Binding-site contacts:
Ligand atom C3 contacts residue ASN167 of chain 3.C at 3.8 Å.
Ligand atom C2 contacts residue ASN167 of chain 3.C at 2.5 Å.
Ligand atom C1 contacts residue ARG162 of chain 3.C at 3.9 Å.
Ligand atom C8 contacts residue VAL144 of chain 3.C at 4.0 Å (hydrophobic).
Ligand atom C6 contacts residue ARG162 of chain 3.C at 4.2 Å.
Ligand atom O5 contacts residue ASN167 of chain 3.C at 2.4 Å (h-bond).
Ligand atom O7 contacts residue ASN167 of chain 3.C at 4.1 Å.
Ligand atom C5 contacts residue ARG162 of chain 3.C at 4.3 Å.
Ligand atom C8 contacts residue ASN167 of chain 3.C at 3.5 Å.
Ligand atom C8 contacts residue ARG278 of chain 2.C at 3.7 Å.
Ligand atom C1 contacts residue THR168 of chain 3.C at 4.1 Å.
Ligand atom O6 contacts residue VAL144 of chain 3.C at 3.7 Å.
Ligand atom C7 contacts residue ARG278 of chain 2.C at 4.2 Å.
Ligand atom C1 contacts residue ASN167 of chain 3.C at 1.4 Å.
Ligand atom O5 contacts residue ARG162 of chain 3.C at 3.1 Å (salt-bridge).
Ligand atom C7 contacts residue ASN167 of chain 3.C at 3.4 Å.
Ligand atom N2 contacts residue ASN167 of chain 3.C at 2.9 Å (h-bond).
Ligand atom O6 contacts residue ARG162 of chain 3.C at 3.6 Å.
Ligand atom C4 contacts residue ASN167 of chain 3.C at 4.2 Å.
Ligand atom C6 contacts residue VAL144 of chain 3.C at 4.1 Å (hydrophobic).
Ligand atom O7 contacts residue ARG278 of chain 2.C at 4.1 Å.
Ligand atom C5 contacts residue ASN167 of chain 3.C at 3.7 Å.

Sequence of chain 3.C:
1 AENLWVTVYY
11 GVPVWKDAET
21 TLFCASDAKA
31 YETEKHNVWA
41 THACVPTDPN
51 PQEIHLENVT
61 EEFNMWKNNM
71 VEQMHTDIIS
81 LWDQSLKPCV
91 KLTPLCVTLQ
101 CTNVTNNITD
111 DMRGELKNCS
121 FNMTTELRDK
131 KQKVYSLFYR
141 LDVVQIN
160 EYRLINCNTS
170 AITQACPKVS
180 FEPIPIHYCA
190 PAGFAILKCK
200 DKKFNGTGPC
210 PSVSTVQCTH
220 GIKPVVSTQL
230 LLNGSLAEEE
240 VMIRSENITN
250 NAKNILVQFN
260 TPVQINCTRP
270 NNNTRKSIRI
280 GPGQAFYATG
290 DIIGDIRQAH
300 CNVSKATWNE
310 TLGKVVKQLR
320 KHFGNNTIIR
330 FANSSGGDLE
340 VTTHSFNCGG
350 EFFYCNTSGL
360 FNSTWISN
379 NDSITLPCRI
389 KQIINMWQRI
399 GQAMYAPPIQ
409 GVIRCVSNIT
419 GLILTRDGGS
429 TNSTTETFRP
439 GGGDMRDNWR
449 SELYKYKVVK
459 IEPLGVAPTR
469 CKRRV

A small-molecule ligand and the protein it binds are described below.
Small molecule (SMILES): CC(=O)N[C@H]1[C@H](O[C@H]2[C@H](O)[C@@H](NC(C)=O)CO[C@@H]2CO)O[C@H](CO)[C@@H](O)[C@@H]1O

Sequence of chain 2.C:
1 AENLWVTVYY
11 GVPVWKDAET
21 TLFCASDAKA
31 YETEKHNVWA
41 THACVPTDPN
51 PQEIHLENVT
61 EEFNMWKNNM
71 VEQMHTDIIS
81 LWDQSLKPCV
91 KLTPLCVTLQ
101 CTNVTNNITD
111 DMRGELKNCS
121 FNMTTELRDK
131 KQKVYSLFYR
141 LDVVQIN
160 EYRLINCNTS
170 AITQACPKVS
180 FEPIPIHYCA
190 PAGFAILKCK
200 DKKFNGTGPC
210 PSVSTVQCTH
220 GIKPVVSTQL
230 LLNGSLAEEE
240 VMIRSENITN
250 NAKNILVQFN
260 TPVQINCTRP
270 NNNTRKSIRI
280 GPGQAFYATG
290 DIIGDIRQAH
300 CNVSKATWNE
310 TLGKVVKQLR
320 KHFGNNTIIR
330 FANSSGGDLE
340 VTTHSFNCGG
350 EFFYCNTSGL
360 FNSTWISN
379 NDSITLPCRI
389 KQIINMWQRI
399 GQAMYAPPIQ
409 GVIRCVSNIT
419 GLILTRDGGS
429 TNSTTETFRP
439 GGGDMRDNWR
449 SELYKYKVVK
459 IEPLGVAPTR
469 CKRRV